Binding-site contacts:
Ligand atom C6 contacts residue TYR29 of chain 1.B at 3.2 Å (hydrophobic).
Ligand atom O6 contacts residue PRO14 of chain 1.B at 4.1 Å.
Ligand atom C6 contacts residue PRO14 of chain 1.B at 4.2 Å (hydrophobic).
Ligand atom C4 contacts residue ASN42 of chain 1.B at 3.8 Å.
Ligand atom C3 contacts residue GLU41 of chain 1.B at 4.3 Å.
Ligand atom C2 contacts residue ASN42 of chain 1.B at 2.4 Å.
Ligand atom N2 contacts residue GLU41 of chain 1.B at 2.8 Å (salt-bridge).
Ligand atom O5 contacts residue ASN42 of chain 1.B at 1.5 Å (h-bond).
Ligand atom C5 contacts residue ASN42 of chain 1.B at 2.9 Å.
Ligand atom C7 contacts residue GLU41 of chain 1.B at 3.5 Å.
Ligand atom O7 contacts residue ASN42 of chain 1.B at 3.9 Å.
Ligand atom O5 contacts residue TYR29 of chain 1.B at 3.7 Å.
Ligand atom O6 contacts residue TYR29 of chain 1.B at 4.2 Å.
Ligand atom C2 contacts residue GLU41 of chain 1.B at 3.7 Å.
Ligand atom C5 contacts residue TYR29 of chain 1.B at 4.0 Å (hydrophobic).
Ligand atom C6 contacts residue ASN42 of chain 1.B at 3.8 Å.
Ligand atom O6 contacts residue SER12 of chain 1.B at 4.5 Å.
Ligand atom C1 contacts residue TYR29 of chain 1.B at 3.5 Å (hydrophobic).
Ligand atom C1 contacts residue GLU41 of chain 1.B at 3.7 Å.
Ligand atom C7 contacts residue ASN42 of chain 1.B at 3.8 Å.
Ligand atom C3 contacts residue ASN42 of chain 1.B at 3.6 Å.
Ligand atom C1 contacts residue ASN42 of chain 1.B at 1.4 Å.
Ligand atom C8 contacts residue GLU41 of chain 1.B at 3.3 Å.
Ligand atom N2 contacts residue ASN42 of chain 1.B at 3.2 Å (h-bond).

This small molecule binds to this protein.
Small molecule (SMILES): CC(=O)N[C@H]1[C@H](O[C@H]2[C@H](O)[C@@H](NC(C)=O)CO[C@H]2CO)O[C@H](CO)[C@@H](O)[C@@H]1O

Sequence of chain 1.B:
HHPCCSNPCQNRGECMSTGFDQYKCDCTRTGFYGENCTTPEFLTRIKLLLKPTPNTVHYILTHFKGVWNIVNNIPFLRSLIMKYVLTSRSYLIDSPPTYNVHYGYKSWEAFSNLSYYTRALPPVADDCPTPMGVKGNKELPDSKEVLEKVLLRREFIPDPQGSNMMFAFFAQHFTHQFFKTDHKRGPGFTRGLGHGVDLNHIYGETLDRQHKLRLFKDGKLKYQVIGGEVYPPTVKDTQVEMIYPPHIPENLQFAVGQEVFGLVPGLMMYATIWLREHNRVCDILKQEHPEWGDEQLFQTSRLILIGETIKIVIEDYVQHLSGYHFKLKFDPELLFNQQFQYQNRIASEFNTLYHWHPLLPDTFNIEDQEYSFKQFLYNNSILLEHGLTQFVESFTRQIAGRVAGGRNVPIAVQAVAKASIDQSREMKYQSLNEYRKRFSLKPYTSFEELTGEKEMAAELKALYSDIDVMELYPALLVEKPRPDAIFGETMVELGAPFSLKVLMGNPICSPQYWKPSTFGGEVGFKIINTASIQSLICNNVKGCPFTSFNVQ